Sequence of chain 1.H:
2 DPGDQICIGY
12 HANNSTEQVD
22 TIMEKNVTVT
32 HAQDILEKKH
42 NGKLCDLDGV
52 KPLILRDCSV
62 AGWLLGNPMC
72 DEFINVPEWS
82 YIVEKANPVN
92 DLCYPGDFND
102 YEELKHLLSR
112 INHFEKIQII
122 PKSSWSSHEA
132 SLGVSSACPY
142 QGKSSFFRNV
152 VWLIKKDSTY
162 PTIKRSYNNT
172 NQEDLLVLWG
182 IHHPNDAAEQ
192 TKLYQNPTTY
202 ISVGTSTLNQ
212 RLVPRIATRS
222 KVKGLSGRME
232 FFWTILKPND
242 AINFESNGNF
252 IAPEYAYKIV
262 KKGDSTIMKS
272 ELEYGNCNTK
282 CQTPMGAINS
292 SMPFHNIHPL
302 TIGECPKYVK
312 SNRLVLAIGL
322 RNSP

Binding-site contacts:
Ligand atom C8 contacts residue SER221 of chain 1.G at 3.9 Å.
Ligand atom O3 contacts residue ASN240 of chain 1.H at 4.4 Å.
Ligand atom C2 contacts residue ASN240 of chain 1.H at 3.7 Å.
Ligand atom C4 contacts residue ASN169 of chain 1.H at 4.2 Å.
Ligand atom C8 contacts residue ASP241 of chain 1.H at 4.0 Å.
Ligand atom C8 contacts residue ASN240 of chain 1.H at 3.7 Å.
Ligand atom C3 contacts residue ASN169 of chain 1.H at 3.7 Å.
Ligand atom C2 contacts residue ASN169 of chain 1.H at 2.3 Å.
Ligand atom N2 contacts residue ASP241 of chain 1.H at 4.5 Å.
Ligand atom C5 contacts residue ASN169 of chain 1.H at 3.7 Å.
Ligand atom O5 contacts residue ASN240 of chain 1.H at 4.3 Å.
Ligand atom C7 contacts residue ASN169 of chain 1.H at 3.7 Å.
Ligand atom N2 contacts residue ASN169 of chain 1.H at 2.8 Å (h-bond).
Ligand atom C3 contacts residue ASN240 of chain 1.H at 3.8 Å.
Ligand atom O7 contacts residue ASN240 of chain 1.H at 4.1 Å.
Ligand atom O5 contacts residue ASN169 of chain 1.H at 2.4 Å (h-bond).
Ligand atom C1 contacts residue ASN240 of chain 1.H at 4.0 Å.
Ligand atom C1 contacts residue ASN169 of chain 1.H at 1.5 Å.
Ligand atom O6 contacts residue ASN240 of chain 1.H at 4.3 Å.
Ligand atom O7 contacts residue ASN169 of chain 1.H at 4.1 Å.
Ligand atom N2 contacts residue ASN240 of chain 1.H at 2.9 Å (h-bond).
Ligand atom C5 contacts residue ASN240 of chain 1.H at 3.9 Å.
Ligand atom C7 contacts residue ALA242 of chain 1.H at 4.2 Å (hydrophobic).
Ligand atom C7 contacts residue ASN240 of chain 1.H at 3.7 Å.
Ligand atom C8 contacts residue ALA242 of chain 1.H at 3.5 Å (hydrophobic).

Sequence of chain 1.G:
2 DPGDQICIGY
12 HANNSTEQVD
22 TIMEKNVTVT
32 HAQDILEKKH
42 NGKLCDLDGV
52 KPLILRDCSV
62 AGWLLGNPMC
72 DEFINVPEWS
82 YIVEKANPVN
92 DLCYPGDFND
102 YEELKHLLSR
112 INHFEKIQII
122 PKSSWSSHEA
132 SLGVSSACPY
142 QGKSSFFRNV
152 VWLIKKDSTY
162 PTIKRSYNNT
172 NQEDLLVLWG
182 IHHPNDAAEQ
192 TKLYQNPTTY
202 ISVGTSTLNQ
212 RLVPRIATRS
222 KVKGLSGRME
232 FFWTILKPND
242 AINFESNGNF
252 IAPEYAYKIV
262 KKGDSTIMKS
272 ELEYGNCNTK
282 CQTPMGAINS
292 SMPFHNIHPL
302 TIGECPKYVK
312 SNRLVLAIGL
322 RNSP

A protein and the small-molecule ligand that binds it are described below.
Small molecule (SMILES): CC(=O)N[C@H]1[C@H](O[C@H]2[C@H](O)[C@@H](NC(C)=O)CO[C@@H]2CO)O[C@H](CO)[C@@H](O[C@@H]2O[C@H](CO)[C@@H](O)[C@H](O)[C@@H]2O)[C@@H]1O